Sequence of chain 1.E:
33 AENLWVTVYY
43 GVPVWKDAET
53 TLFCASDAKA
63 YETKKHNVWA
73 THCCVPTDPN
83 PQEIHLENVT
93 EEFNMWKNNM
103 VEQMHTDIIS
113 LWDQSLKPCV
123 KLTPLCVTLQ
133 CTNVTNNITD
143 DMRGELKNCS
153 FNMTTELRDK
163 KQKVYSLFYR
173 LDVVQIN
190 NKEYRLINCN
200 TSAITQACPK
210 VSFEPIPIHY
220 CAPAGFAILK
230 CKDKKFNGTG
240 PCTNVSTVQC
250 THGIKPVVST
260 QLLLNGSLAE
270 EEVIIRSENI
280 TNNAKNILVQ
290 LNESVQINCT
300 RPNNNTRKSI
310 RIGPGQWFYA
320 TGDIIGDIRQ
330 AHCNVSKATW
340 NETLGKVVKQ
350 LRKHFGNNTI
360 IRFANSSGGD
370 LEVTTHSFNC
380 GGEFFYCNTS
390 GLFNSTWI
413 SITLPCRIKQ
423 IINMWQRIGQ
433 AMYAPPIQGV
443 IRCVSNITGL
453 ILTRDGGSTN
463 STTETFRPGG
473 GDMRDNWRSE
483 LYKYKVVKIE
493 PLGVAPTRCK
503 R

This protein binds this small molecule.
Small molecule (SMILES): CC(=O)N[C@H]1[C@H](O[C@H]2[C@H](O)[C@@H](NC(C)=O)CO[C@@H]2CO)O[C@H](CO)[C@@H](O)[C@@H]1O

Sequence of chain 1.F:
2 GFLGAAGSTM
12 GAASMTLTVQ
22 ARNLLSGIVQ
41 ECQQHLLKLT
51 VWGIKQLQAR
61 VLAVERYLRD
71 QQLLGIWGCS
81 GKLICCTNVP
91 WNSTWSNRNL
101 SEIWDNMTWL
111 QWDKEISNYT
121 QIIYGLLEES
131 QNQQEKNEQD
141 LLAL

Binding-site contacts:
Ligand atom O7 contacts residue SER9 of chain 1.F at 3.5 Å.
Ligand atom C8 contacts residue GLY8 of chain 1.F at 3.6 Å.
Ligand atom C8 contacts residue GLU89 of chain 1.E at 3.6 Å.
Ligand atom O7 contacts residue GLY8 of chain 1.F at 3.3 Å (h-bond).
Ligand atom C7 contacts residue GLY8 of chain 1.F at 3.5 Å.
Ligand atom C7 contacts residue SER9 of chain 1.F at 4.2 Å.
Ligand atom O5 contacts residue ASN90 of chain 1.E at 2.5 Å (h-bond).
Ligand atom N2 contacts residue GLY8 of chain 1.F at 4.1 Å.
Ligand atom C1 contacts residue ASN90 of chain 1.E at 1.5 Å.
Ligand atom N2 contacts residue GLU89 of chain 1.E at 3.8 Å.
Ligand atom O7 contacts residue ASN90 of chain 1.E at 4.3 Å.
Ligand atom C3 contacts residue ASN90 of chain 1.E at 3.9 Å.
Ligand atom C7 contacts residue ASN90 of chain 1.E at 3.8 Å.
Ligand atom C4 contacts residue ASN90 of chain 1.E at 4.4 Å.
Ligand atom N2 contacts residue ASN90 of chain 1.E at 2.9 Å (h-bond).
Ligand atom C8 contacts residue SER9 of chain 1.F at 3.6 Å.
Ligand atom C7 contacts residue GLU89 of chain 1.E at 4.2 Å.
Ligand atom C2 contacts residue ASN90 of chain 1.E at 2.5 Å.
Ligand atom C5 contacts residue ASN90 of chain 1.E at 3.8 Å.